This small molecule binds to this protein.
Small molecule (SMILES): Nc1nc(=O)c2ncn([C@@H]3O[C@H](COP(=O)(O)OP(=O)(O)O[C@H]4O[C@H](CO)[C@@H](O)[C@H](O)[C@H]4O)[C@@H](O)[C@H]3O)c2[nH]1

Binding-site contacts:
Ligand atom O18 contacts residue ARG287 of chain 1.A at 3.4 Å (salt-bridge).
Ligand atom C37 contacts residue THR322 of chain 1.A at 3.8 Å.
Ligand atom C37 contacts residue VAL364 of chain 1.A at 3.2 Å (hydrophobic).
Ligand atom N39 contacts residue ARG366 of chain 1.A at 3.6 Å.
Ligand atom O30 contacts residue MET388 of chain 1.A at 2.8 Å (h-bond).
Ligand atom C03 contacts residue THR322 of chain 1.A at 3.8 Å.
Ligand atom O28 contacts residue HIS169 of chain 1.A at 2.9 Å (h-bond).
Ligand atom O30 contacts residue ASP386 of chain 1.A at 2.6 Å (salt-bridge).
Ligand atom N36 contacts residue VAL364 of chain 1.A at 2.5 Å (h-bond).
Ligand atom O33 contacts residue GLU394 of chain 1.A at 2.5 Å (salt-bridge).
Ligand atom C23 contacts residue ASP386 of chain 1.A at 3.5 Å.
Ligand atom C07 contacts residue GLU394 of chain 1.A at 3.5 Å.
Ligand atom O29 contacts residue ASN389 of chain 1.A at 2.8 Å (h-bond).
Ligand atom O32 contacts residue GLU394 of chain 1.A at 2.6 Å (salt-bridge).
Ligand atom N39 contacts residue VAL364 of chain 1.A at 3.7 Å.
Ligand atom C07 contacts residue VAL391 of chain 1.A at 3.8 Å (hydrophobic).
Ligand atom O28 contacts residue HIS200 of chain 1.A at 3.3 Å.
Ligand atom O38 contacts residue THR322 of chain 1.A at 3.0 Å.
Ligand atom O14 contacts residue ASN389 of chain 1.A at 3.2 Å.
Ligand atom O33 contacts residue LEU369 of chain 1.A at 3.4 Å.
Ligand atom O15 contacts residue LYS292 of chain 1.A at 3.1 Å (salt-bridge).
Ligand atom O26 contacts residue HIS169 of chain 1.A at 3.7 Å.
Ligand atom C08 contacts residue GLU394 of chain 1.A at 3.6 Å.
Ligand atom N02 contacts residue THR322 of chain 1.A at 3.2 Å.
Ligand atom O33 contacts residue ARG366 of chain 1.A at 3.1 Å (salt-bridge).
Ligand atom O31 contacts residue ASP386 of chain 1.A at 3.5 Å (salt-bridge).
Ligand atom O19 contacts residue LYS292 of chain 1.A at 3.2 Å (salt-bridge).
Ligand atom O38 contacts residue PRO363 of chain 1.A at 3.6 Å.
Ligand atom O30 contacts residue GLY387 of chain 1.A at 3.1 Å (h-bond).
Ligand atom O14 contacts residue LEU390 of chain 1.A at 2.7 Å (h-bond).
Ligand atom O38 contacts residue VAL364 of chain 1.A at 2.6 Å (h-bond).
Ligand atom O19 contacts residue ARG287 of chain 1.A at 3.4 Å (salt-bridge).
Ligand atom O30 contacts residue ASN389 of chain 1.A at 3.4 Å (h-bond).
Ligand atom C22 contacts residue HIS169 of chain 1.A at 3.5 Å.
Ligand atom C04 contacts residue LEU369 of chain 1.A at 3.8 Å (hydrophobic).
Ligand atom O29 contacts residue LEU390 of chain 1.A at 3.7 Å.
Ligand atom O29 contacts residue MET388 of chain 1.A at 3.4 Å.
Ligand atom O28 contacts residue ILE248 of chain 1.A at 3.6 Å.
Ligand atom C35 contacts residue VAL364 of chain 1.A at 3.5 Å (hydrophobic).
Ligand atom O31 contacts residue TRP100 of chain 1.A at 3.6 Å.

Sequence of chain 1.A:
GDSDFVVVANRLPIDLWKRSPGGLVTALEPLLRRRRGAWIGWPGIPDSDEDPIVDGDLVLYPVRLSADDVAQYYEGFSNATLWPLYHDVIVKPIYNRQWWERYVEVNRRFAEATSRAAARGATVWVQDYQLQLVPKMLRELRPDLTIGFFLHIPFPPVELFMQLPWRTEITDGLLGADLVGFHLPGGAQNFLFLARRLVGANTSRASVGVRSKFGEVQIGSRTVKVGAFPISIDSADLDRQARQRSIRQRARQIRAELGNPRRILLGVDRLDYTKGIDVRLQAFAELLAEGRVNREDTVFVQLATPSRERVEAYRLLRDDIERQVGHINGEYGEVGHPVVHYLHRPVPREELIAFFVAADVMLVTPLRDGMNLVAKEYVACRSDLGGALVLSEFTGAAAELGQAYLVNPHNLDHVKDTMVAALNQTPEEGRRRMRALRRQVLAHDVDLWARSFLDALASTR